The small molecule below binds the protein below.
Small molecule (SMILES): CC(=O)N[C@H]1[C@H](O[C@H]2[C@H](O)[C@@H](NC(C)=O)CO[C@@H]2CO)O[C@H](CO)[C@@H](O[C@@H]2O[C@H](CO)[C@@H](O)[C@H](O)[C@@H]2O)[C@@H]1O

Sequence of chain 1.A:
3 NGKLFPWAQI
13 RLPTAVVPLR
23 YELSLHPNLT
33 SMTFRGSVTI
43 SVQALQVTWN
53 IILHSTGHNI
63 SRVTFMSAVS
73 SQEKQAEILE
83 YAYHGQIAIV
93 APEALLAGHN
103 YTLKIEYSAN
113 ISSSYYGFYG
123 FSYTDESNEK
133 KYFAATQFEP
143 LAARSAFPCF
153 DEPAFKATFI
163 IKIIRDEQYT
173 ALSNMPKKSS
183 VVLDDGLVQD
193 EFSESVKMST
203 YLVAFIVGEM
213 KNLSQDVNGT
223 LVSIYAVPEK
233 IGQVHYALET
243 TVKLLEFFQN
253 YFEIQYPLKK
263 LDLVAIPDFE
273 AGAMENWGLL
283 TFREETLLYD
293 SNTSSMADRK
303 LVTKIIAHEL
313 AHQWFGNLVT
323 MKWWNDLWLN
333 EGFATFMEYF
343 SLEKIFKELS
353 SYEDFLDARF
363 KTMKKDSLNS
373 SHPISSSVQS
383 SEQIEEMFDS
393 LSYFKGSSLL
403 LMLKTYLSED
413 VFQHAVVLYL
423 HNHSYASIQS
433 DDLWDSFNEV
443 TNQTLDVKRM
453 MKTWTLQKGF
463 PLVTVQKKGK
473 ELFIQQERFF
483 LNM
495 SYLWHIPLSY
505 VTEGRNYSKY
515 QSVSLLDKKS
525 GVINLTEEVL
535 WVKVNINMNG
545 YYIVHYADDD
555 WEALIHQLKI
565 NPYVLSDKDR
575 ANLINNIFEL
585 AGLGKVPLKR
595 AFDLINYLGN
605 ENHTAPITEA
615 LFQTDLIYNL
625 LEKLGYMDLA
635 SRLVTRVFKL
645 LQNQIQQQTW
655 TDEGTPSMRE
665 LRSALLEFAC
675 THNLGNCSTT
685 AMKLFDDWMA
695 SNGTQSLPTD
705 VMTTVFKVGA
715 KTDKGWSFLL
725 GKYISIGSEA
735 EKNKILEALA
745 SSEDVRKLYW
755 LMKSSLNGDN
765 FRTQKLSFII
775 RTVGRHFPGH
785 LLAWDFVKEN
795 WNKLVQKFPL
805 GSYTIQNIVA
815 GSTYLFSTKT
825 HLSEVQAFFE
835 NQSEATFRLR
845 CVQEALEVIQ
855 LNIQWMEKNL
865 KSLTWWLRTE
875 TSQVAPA

Binding-site contacts:
Ligand atom C3 contacts residue ASN424 of chain 1.A at 3.9 Å.
Ligand atom O4 contacts residue LYS450 of chain 1.A at 4.2 Å.
Ligand atom O2 contacts residue LYS450 of chain 1.A at 3.4 Å (salt-bridge).
Ligand atom C1 contacts residue ASN424 of chain 1.A at 1.4 Å.
Ligand atom O5 contacts residue ASP437 of chain 1.A at 4.3 Å.
Ligand atom C6 contacts residue ASP434 of chain 1.A at 3.5 Å.
Ligand atom C2 contacts residue ASP437 of chain 1.A at 4.1 Å.
Ligand atom O6 contacts residue HIS425 of chain 1.A at 3.6 Å.
Ligand atom O6 contacts residue ASP434 of chain 1.A at 3.9 Å.
Ligand atom N2 contacts residue ASN424 of chain 1.A at 3.0 Å (h-bond).
Ligand atom O6 contacts residue ASP437 of chain 1.A at 4.2 Å.
Ligand atom C1 contacts residue ASP437 of chain 1.A at 3.7 Å.
Ligand atom C1 contacts residue HIS425 of chain 1.A at 3.9 Å.
Ligand atom N2 contacts residue ASP437 of chain 1.A at 4.1 Å.
Ligand atom O7 contacts residue GLU441 of chain 1.A at 3.1 Å (salt-bridge).
Ligand atom C3 contacts residue GLU441 of chain 1.A at 4.0 Å.
Ligand atom C4 contacts residue GLU441 of chain 1.A at 4.5 Å.
Ligand atom C5 contacts residue ASP437 of chain 1.A at 3.9 Å.
Ligand atom O5 contacts residue HIS425 of chain 1.A at 3.2 Å.
Ligand atom O3 contacts residue GLU441 of chain 1.A at 3.4 Å (salt-bridge).
Ligand atom C4 contacts residue ASN424 of chain 1.A at 4.2 Å.
Ligand atom C6 contacts residue HIS425 of chain 1.A at 3.8 Å.
Ligand atom C4 contacts residue ASP437 of chain 1.A at 4.3 Å.
Ligand atom C3 contacts residue ASP437 of chain 1.A at 3.8 Å.
Ligand atom C8 contacts residue ASN424 of chain 1.A at 4.3 Å.
Ligand atom O4 contacts residue ASP437 of chain 1.A at 4.1 Å.
Ligand atom C5 contacts residue HIS425 of chain 1.A at 4.1 Å.
Ligand atom C2 contacts residue ASN424 of chain 1.A at 2.5 Å.
Ligand atom N2 contacts residue GLU441 of chain 1.A at 4.3 Å.
Ligand atom C5 contacts residue ASN424 of chain 1.A at 3.5 Å.
Ligand atom O7 contacts residue ASN424 of chain 1.A at 3.7 Å.
Ligand atom C7 contacts residue ASN424 of chain 1.A at 3.6 Å.
Ligand atom C7 contacts residue GLU441 of chain 1.A at 4.2 Å.
Ligand atom O5 contacts residue ASN424 of chain 1.A at 2.3 Å (h-bond).
Ligand atom O6 contacts residue GLU441 of chain 1.A at 4.0 Å.
Ligand atom C2 contacts residue GLU441 of chain 1.A at 3.6 Å.